Binding-site contacts:
Ligand atom C7 contacts residue GLN126 of chain 3.A at 4.3 Å.
Ligand atom C5 contacts residue ASN127 of chain 3.A at 3.5 Å.
Ligand atom C1 contacts residue ASN127 of chain 3.A at 1.4 Å.
Ligand atom O7 contacts residue ASN127 of chain 3.A at 3.2 Å (h-bond).
Ligand atom N2 contacts residue ASN127 of chain 3.A at 3.2 Å (h-bond).
Ligand atom C8 contacts residue GLN126 of chain 3.A at 3.8 Å.
Ligand atom C7 contacts residue ASN127 of chain 3.A at 3.5 Å.
Ligand atom C3 contacts residue ASN127 of chain 3.A at 3.9 Å.
Ligand atom C2 contacts residue ASN127 of chain 3.A at 2.6 Å.
Ligand atom O5 contacts residue ASN127 of chain 3.A at 2.2 Å (h-bond).
Ligand atom O7 contacts residue GLN126 of chain 3.A at 4.5 Å.
Ligand atom C4 contacts residue ASN127 of chain 3.A at 4.2 Å.

This protein binds this small molecule.
Small molecule (SMILES): CC(=O)N[C@@H]1[C@@H](O)[C@H](O)[C@@H](CO)O[C@H]1O

Sequence of chain 3.A:
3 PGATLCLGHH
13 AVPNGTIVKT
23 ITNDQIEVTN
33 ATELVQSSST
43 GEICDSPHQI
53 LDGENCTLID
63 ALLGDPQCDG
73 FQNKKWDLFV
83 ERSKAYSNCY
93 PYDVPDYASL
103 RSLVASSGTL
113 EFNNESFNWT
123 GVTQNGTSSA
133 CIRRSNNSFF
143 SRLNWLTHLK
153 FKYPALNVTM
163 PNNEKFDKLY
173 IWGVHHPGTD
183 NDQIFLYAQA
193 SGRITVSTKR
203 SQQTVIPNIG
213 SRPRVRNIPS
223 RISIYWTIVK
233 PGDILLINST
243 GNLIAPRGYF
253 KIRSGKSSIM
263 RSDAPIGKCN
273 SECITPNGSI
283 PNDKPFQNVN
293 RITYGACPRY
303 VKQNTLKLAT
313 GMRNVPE